The small molecule below binds the protein below.
Small molecule (SMILES): CC(=O)N[C@H]1[C@H](O[C@H]2[C@H](O)[C@@H](NC(C)=O)CO[C@@H]2CO)O[C@H](CO)[C@@H](O[C@@H]2O[C@H](CO[C@H]3O[C@H](CO)[C@@H](O)[C@H](O)[C@@H]3O)[C@@H](O)[C@H](O[C@H]3O[C@H](CO)[C@@H](O)[C@H](O)[C@@H]3O[C@H]3O[C@H](CO)[C@@H](O)[C@H](O)[C@@H]3O[C@H]3O[C@H](CO)[C@@H](O)[C@H](O)[C@@H]3O)[C@@H]2O)[C@@H]1O

Sequence of chain 1.A:
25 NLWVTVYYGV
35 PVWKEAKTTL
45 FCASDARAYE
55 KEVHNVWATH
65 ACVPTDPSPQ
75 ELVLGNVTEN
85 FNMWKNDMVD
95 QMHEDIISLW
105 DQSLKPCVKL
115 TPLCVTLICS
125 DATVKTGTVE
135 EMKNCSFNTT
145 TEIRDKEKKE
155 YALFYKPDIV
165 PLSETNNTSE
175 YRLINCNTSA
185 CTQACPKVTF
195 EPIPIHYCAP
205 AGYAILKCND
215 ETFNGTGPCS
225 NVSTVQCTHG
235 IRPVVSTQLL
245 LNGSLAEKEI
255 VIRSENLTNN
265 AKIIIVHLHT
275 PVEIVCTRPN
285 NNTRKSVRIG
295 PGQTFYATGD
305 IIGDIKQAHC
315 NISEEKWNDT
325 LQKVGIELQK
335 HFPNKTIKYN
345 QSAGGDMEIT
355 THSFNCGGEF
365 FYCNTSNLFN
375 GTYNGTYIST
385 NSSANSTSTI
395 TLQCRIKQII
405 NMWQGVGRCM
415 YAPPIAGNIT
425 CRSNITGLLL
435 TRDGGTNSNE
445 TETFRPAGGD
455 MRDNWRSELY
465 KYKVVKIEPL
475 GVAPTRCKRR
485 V

Sequence of chain 1.D:
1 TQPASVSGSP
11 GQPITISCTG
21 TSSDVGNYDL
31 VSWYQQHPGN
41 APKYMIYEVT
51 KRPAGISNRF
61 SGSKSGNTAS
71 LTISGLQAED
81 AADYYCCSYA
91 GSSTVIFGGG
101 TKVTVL

Binding-site contacts:
Ligand atom O4 contacts residue TYR44 of chain 1.D at 3.0 Å (h-bond).
Ligand atom C5 contacts residue ASN315 of chain 1.A at 3.6 Å.
Ligand atom O3 contacts residue TRP101 of chain 1.C at 3.3 Å.
Ligand atom C1 contacts residue TYR106 of chain 1.C at 3.7 Å (hydrophobic).
Ligand atom C6 contacts residue THR395 of chain 1.A at 3.8 Å.
Ligand atom C6 contacts residue TRP101 of chain 1.C at 3.6 Å (hydrophobic).
Ligand atom N2 contacts residue SER103 of chain 1.C at 3.8 Å.
Ligand atom C2 contacts residue SER103 of chain 1.C at 3.9 Å.
Ligand atom C8 contacts residue THR281 of chain 1.A at 3.8 Å.
Ligand atom O5 contacts residue ASN315 of chain 1.A at 2.3 Å (h-bond).
Ligand atom C4 contacts residue ALA54 of chain 1.D at 3.7 Å (hydrophobic).
Ligand atom C3 contacts residue TYR44 of chain 1.D at 3.4 Å (hydrophobic).
Ligand atom O4 contacts residue ASN113 of chain 1.C at 3.3 Å.
Ligand atom O3 contacts residue TYR44 of chain 1.D at 2.4 Å (h-bond).
Ligand atom C4 contacts residue ASP115 of chain 1.C at 3.4 Å.
Ligand atom O3 contacts residue ALA54 of chain 1.D at 3.1 Å (h-bond).
Ligand atom O3 contacts residue PRO53 of chain 1.D at 3.4 Å.
Ligand atom O5 contacts residue THR395 of chain 1.A at 3.5 Å (h-bond).
Ligand atom O6 contacts residue THR393 of chain 1.A at 2.9 Å (h-bond).
Ligand atom O3 contacts residue TYR47 of chain 1.D at 3.2 Å (h-bond).
Ligand atom O4 contacts residue LYS51 of chain 1.D at 3.8 Å.
Ligand atom C5 contacts residue THR395 of chain 1.A at 3.9 Å.
Ligand atom C1 contacts residue ASN315 of chain 1.A at 1.4 Å.
Ligand atom C2 contacts residue ASN315 of chain 1.A at 2.4 Å.
Ligand atom O4 contacts residue ALA54 of chain 1.D at 2.7 Å (h-bond).
Ligand atom O6 contacts residue HIS32 of chain 1.C at 3.5 Å.
Ligand atom C4 contacts residue TYR44 of chain 1.D at 3.6 Å (hydrophobic).
Ligand atom O6 contacts residue GLU48 of chain 1.D at 2.8 Å (salt-bridge).
Ligand atom C1 contacts residue HIS313 of chain 1.A at 3.7 Å.
Ligand atom C3 contacts residue TYR47 of chain 1.D at 3.7 Å (hydrophobic).
Ligand atom C3 contacts residue ALA54 of chain 1.D at 3.8 Å (hydrophobic).
Ligand atom N2 contacts residue HIS313 of chain 1.A at 3.2 Å (h-bond).
Ligand atom O4 contacts residue PRO53 of chain 1.D at 3.4 Å.
Ligand atom C6 contacts residue ASP115 of chain 1.C at 3.8 Å.
Ligand atom C3 contacts residue ASN315 of chain 1.A at 3.8 Å.
Ligand atom C7 contacts residue ASN315 of chain 1.A at 3.2 Å.
Ligand atom N2 contacts residue ASN315 of chain 1.A at 2.9 Å (h-bond).
Ligand atom O4 contacts residue ASP115 of chain 1.C at 2.4 Å (salt-bridge).
Ligand atom C3 contacts residue PRO53 of chain 1.D at 3.7 Å (hydrophobic).
Ligand atom O7 contacts residue ASN315 of chain 1.A at 3.1 Å (h-bond).

Sequence of chain 1.C:
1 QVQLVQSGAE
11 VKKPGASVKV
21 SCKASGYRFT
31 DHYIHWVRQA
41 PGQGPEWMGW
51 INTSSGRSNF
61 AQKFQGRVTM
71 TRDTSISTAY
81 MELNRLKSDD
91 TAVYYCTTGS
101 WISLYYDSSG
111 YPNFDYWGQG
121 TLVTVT